Sequence of chain 1.B:
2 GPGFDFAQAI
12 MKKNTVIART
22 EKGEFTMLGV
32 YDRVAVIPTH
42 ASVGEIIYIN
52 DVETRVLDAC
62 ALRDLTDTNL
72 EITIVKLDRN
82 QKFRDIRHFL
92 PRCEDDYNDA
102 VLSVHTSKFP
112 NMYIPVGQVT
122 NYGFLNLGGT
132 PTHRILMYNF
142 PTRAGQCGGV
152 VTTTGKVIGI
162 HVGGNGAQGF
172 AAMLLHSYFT

Binding-site contacts:
Ligand atom C11 contacts residue GLY118 of chain 1.B at 3.5 Å.
Ligand atom C05 contacts residue ASP100 of chain 1.B at 3.6 Å.
Ligand atom C02 contacts residue ASP100 of chain 1.B at 3.4 Å.
Ligand atom C01 contacts residue PRO116 of chain 1.B at 4.3 Å (hydrophobic).
Ligand atom N04 contacts residue PRO116 of chain 1.B at 4.3 Å.
Ligand atom C10 contacts residue PRO116 of chain 1.B at 4.1 Å (hydrophobic).
Ligand atom C01 contacts residue PHE5 of chain 1.B at 3.5 Å (hydrophobic).
Ligand atom C06 contacts residue PRO116 of chain 1.B at 4.1 Å (hydrophobic).
Ligand atom C11 contacts residue ASP100 of chain 1.B at 3.1 Å.
Ligand atom C05 contacts residue PRO116 of chain 1.B at 3.9 Å (hydrophobic).
Ligand atom N04 contacts residue ASP100 of chain 1.B at 2.7 Å (salt-bridge).
Ligand atom O03 contacts residue VAL102 of chain 1.B at 3.8 Å.
Ligand atom C02 contacts residue VAL102 of chain 1.B at 4.4 Å (hydrophobic).
Ligand atom O03 contacts residue ASP100 of chain 1.B at 3.4 Å (salt-bridge).
Ligand atom C02 contacts residue PRO116 of chain 1.B at 4.3 Å (hydrophobic).
Ligand atom C10 contacts residue ASP100 of chain 1.B at 3.7 Å.

This small molecule binds to this protein.
Small molecule (SMILES): CC(=O)Nc1cnccc1C